A protein and the small-molecule ligand that binds it are described below.
Small molecule (SMILES): CC(C)CCC[C@@H](C)[C@H]1CC[C@H]2[C@@H]3CC=C4C[C@@H](O)CC[C@]4(C)[C@H]3CC[C@]12C

Binding-site contacts:
Ligand atom C26 contacts residue SER66 of chain 1.A at 4.1 Å.
Ligand atom C4 contacts residue PHE51 of chain 1.A at 3.6 Å (hydrophobic).
Ligand atom C3 contacts residue PHE51 of chain 1.A at 4.3 Å (hydrophobic).
Ligand atom C23 contacts residue SER66 of chain 1.A at 3.8 Å.
Ligand atom C7 contacts residue MET62 of chain 1.A at 4.2 Å (hydrophobic).
Ligand atom C15 contacts residue TRP163 of chain 1.A at 4.4 Å (hydrophobic).
Ligand atom C6 contacts residue MET62 of chain 1.A at 4.5 Å (hydrophobic).
Ligand atom C18 contacts residue ILE59 of chain 1.A at 4.4 Å (hydrophobic).
Ligand atom C18 contacts residue PHE63 of chain 1.A at 4.0 Å (hydrophobic).
Ligand atom C4 contacts residue SER54 of chain 1.A at 3.5 Å.
Ligand atom C26 contacts residue LEU67 of chain 1.A at 4.3 Å (hydrophobic).
Ligand atom C20 contacts residue SER66 of chain 1.A at 3.9 Å.
Ligand atom C6 contacts residue PHE51 of chain 1.A at 3.5 Å (hydrophobic).
Ligand atom C22 contacts residue SER66 of chain 1.A at 3.6 Å.
Ligand atom O1 contacts residue SER54 of chain 1.A at 4.4 Å.
Ligand atom C8 contacts residue MET62 of chain 1.A at 4.3 Å (hydrophobic).
Ligand atom C17 contacts residue SER66 of chain 1.A at 4.5 Å.
Ligand atom C26 contacts residue PHE70 of chain 1.A at 3.9 Å (hydrophobic).
Ligand atom C19 contacts residue ILE59 of chain 1.A at 3.6 Å (hydrophobic).
Ligand atom O1 contacts residue PHE51 of chain 1.A at 3.8 Å.
Ligand atom C5 contacts residue PHE51 of chain 1.A at 4.1 Å (hydrophobic).
Ligand atom C24 contacts residue SER66 of chain 1.A at 4.1 Å.
Ligand atom C7 contacts residue PHE51 of chain 1.A at 4.0 Å (hydrophobic).
Ligand atom C21 contacts residue PHE63 of chain 1.A at 4.2 Å (hydrophobic).
Ligand atom C16 contacts residue SER66 of chain 1.A at 3.9 Å.
Ligand atom C27 contacts residue PHE70 of chain 1.A at 4.0 Å (hydrophobic).
Ligand atom C18 contacts residue MET62 of chain 1.A at 3.8 Å (hydrophobic).

Sequence of chain 1.A:
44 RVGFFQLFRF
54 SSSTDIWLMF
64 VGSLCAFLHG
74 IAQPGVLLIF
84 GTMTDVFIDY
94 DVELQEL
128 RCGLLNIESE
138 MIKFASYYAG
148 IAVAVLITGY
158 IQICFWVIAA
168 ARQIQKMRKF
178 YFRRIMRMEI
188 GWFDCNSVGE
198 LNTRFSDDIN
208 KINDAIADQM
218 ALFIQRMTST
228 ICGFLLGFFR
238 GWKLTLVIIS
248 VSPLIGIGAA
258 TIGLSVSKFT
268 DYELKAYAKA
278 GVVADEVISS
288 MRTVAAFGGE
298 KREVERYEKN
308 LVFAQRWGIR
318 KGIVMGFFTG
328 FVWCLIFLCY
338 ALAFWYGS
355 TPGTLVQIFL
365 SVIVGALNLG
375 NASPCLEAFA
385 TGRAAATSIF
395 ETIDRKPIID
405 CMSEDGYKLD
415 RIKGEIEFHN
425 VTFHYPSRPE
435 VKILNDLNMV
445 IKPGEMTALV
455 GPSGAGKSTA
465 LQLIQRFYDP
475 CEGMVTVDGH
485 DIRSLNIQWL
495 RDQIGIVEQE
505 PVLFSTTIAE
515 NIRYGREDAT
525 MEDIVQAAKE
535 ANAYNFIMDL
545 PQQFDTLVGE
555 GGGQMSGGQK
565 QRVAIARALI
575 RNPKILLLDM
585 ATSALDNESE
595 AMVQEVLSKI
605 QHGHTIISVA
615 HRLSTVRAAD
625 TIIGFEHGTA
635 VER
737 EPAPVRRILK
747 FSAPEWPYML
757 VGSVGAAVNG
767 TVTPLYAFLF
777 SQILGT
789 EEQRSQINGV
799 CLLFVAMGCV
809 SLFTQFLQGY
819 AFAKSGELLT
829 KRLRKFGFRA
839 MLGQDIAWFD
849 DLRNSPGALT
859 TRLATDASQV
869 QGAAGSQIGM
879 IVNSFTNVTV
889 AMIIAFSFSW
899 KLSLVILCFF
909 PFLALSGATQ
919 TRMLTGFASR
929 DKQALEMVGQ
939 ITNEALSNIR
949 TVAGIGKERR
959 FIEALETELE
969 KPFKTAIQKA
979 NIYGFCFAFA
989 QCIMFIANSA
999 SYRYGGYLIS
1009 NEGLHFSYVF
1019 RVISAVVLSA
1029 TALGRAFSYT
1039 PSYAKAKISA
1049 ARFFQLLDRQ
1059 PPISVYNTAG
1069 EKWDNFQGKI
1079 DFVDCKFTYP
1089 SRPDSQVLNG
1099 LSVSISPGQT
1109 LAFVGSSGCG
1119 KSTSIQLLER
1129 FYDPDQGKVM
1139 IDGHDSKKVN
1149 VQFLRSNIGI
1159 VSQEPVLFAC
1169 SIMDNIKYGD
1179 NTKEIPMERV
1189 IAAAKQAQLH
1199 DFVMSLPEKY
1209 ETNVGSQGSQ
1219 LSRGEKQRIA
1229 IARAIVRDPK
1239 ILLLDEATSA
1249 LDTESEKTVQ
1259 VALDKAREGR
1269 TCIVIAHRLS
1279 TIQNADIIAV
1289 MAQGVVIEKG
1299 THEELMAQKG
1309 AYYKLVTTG